Sequence of chain 1.F:
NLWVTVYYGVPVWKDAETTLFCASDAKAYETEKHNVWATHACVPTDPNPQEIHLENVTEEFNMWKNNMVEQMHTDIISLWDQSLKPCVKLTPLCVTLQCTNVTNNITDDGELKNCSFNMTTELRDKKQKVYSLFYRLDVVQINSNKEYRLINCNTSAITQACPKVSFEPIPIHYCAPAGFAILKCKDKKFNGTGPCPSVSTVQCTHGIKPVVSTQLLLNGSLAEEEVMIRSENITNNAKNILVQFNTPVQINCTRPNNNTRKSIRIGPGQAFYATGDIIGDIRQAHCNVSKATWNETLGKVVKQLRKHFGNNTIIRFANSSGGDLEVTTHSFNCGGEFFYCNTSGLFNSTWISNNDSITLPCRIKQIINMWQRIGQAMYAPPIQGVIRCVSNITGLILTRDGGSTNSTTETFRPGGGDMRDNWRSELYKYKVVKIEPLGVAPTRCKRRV

This protein binds this small molecule.
Small molecule (SMILES): CC(=O)N[C@H]1[C@H](O[C@H]2[C@H](O)[C@@H](NC(C)=O)CO[C@@H]2CO)O[C@H](CO)[C@@H](O)[C@@H]1O

Binding-site contacts:
Ligand atom C3 contacts residue ASN301 of chain 1.F at 3.8 Å.
Ligand atom O7 contacts residue ASN301 of chain 1.F at 3.1 Å (h-bond).
Ligand atom N2 contacts residue HIS299 of chain 1.F at 3.9 Å.
Ligand atom C5 contacts residue ASN301 of chain 1.F at 3.7 Å.
Ligand atom C5 contacts residue HIS299 of chain 1.F at 4.1 Å.
Ligand atom C8 contacts residue THR267 of chain 1.F at 3.8 Å.
Ligand atom C2 contacts residue ASN301 of chain 1.F at 2.4 Å.
Ligand atom N2 contacts residue ASN301 of chain 1.F at 2.9 Å (h-bond).
Ligand atom C1 contacts residue HIS299 of chain 1.F at 3.5 Å.
Ligand atom O6 contacts residue THR383 of chain 1.F at 4.0 Å.
Ligand atom C7 contacts residue ASN265 of chain 1.F at 4.2 Å.
Ligand atom C2 contacts residue HIS299 of chain 1.F at 3.9 Å.
Ligand atom C8 contacts residue ASN265 of chain 1.F at 3.7 Å.
Ligand atom C1 contacts residue ASN301 of chain 1.F at 1.4 Å.
Ligand atom O4 contacts residue ARG296 of chain 1.F at 4.2 Å.
Ligand atom C4 contacts residue ASN301 of chain 1.F at 4.2 Å.
Ligand atom C8 contacts residue ASN301 of chain 1.F at 4.4 Å.
Ligand atom C7 contacts residue ASN301 of chain 1.F at 3.2 Å.
Ligand atom C6 contacts residue THR383 of chain 1.F at 3.5 Å.
Ligand atom C4 contacts residue HIS299 of chain 1.F at 4.4 Å.
Ligand atom C3 contacts residue HIS299 of chain 1.F at 3.7 Å.
Ligand atom O5 contacts residue ASN301 of chain 1.F at 2.4 Å (h-bond).
Ligand atom C3 contacts residue ARG296 of chain 1.F at 4.5 Å.
Ligand atom C1 contacts residue THR383 of chain 1.F at 4.0 Å.
Ligand atom O7 contacts residue ASN265 of chain 1.F at 3.8 Å.
Ligand atom C5 contacts residue THR383 of chain 1.F at 3.6 Å.
Ligand atom O5 contacts residue THR383 of chain 1.F at 3.1 Å (h-bond).
Ligand atom O5 contacts residue HIS299 of chain 1.F at 4.2 Å.